Binding-site contacts:
Ligand atom CZ contacts residue LEU20 of chain 1.B at 3.3 Å (hydrophobic).
Ligand atom CD1 contacts residue LEU20 of chain 1.B at 3.8 Å (hydrophobic).
Ligand atom CA contacts residue GLU55 of chain 1.B at 3.3 Å.
Ligand atom CB contacts residue ARG258 of chain 1.B at 4.3 Å.
Ligand atom CD1 contacts residue LEU261 of chain 1.B at 3.8 Å (hydrophobic).
Ligand atom C contacts residue LEU28 of chain 1.B at 4.0 Å (hydrophobic).
Ligand atom CD2 contacts residue LEU20 of chain 1.B at 3.8 Å (hydrophobic).
Ligand atom OXT contacts residue ARG258 of chain 1.B at 3.2 Å (salt-bridge).
Ligand atom CG contacts residue ARG25 of chain 1.B at 4.2 Å.
Ligand atom CE1 contacts residue ARG262 of chain 1.B at 4.0 Å.
Ligand atom CD1 contacts residue LEU273 of chain 1.B at 3.9 Å (hydrophobic).
Ligand atom CA contacts residue ARG258 of chain 1.B at 3.9 Å.
Ligand atom C contacts residue GLU55 of chain 1.B at 3.7 Å.
Ligand atom CE1 contacts residue LEU261 of chain 1.B at 3.6 Å (hydrophobic).
Ligand atom CE1 contacts residue LEU263 of chain 1.B at 4.1 Å (hydrophobic).
Ligand atom CD2 contacts residue ARG25 of chain 1.B at 4.0 Å.
Ligand atom CE1 contacts residue LEU20 of chain 1.B at 3.5 Å (hydrophobic).
Ligand atom CA contacts residue LEU28 of chain 1.B at 4.4 Å (hydrophobic).
Ligand atom N contacts residue ARG258 of chain 1.B at 2.8 Å (salt-bridge).
Ligand atom O contacts residue LEU28 of chain 1.B at 4.3 Å.
Ligand atom CE2 contacts residue LEU20 of chain 1.B at 3.5 Å (hydrophobic).
Ligand atom OXT contacts residue GLU55 of chain 1.B at 4.4 Å.
Ligand atom O contacts residue GLU55 of chain 1.B at 3.9 Å.
Ligand atom CB contacts residue LEU28 of chain 1.B at 3.5 Å (hydrophobic).
Ligand atom O contacts residue ARG258 of chain 1.B at 2.8 Å (salt-bridge).
Ligand atom CG contacts residue LEU20 of chain 1.B at 3.6 Å (hydrophobic).
Ligand atom N contacts residue GLU55 of chain 1.B at 2.9 Å (salt-bridge).
Ligand atom CB contacts residue LEU261 of chain 1.B at 4.5 Å (hydrophobic).
Ligand atom CB contacts residue LEU20 of chain 1.B at 3.8 Å (hydrophobic).
Ligand atom OXT contacts residue ARG25 of chain 1.B at 3.1 Å (salt-bridge).
Ligand atom CB contacts residue ARG25 of chain 1.B at 3.5 Å.
Ligand atom N contacts residue ALA259 of chain 1.B at 4.1 Å.
Ligand atom CE1 contacts residue LEU273 of chain 1.B at 4.0 Å (hydrophobic).
Ligand atom C contacts residue ARG258 of chain 1.B at 3.8 Å.
Ligand atom OXT contacts residue LEU28 of chain 1.B at 4.0 Å.
Ligand atom C contacts residue ARG25 of chain 1.B at 3.9 Å.
Ligand atom CA contacts residue ARG25 of chain 1.B at 3.9 Å.

Sequence of chain 1.B:
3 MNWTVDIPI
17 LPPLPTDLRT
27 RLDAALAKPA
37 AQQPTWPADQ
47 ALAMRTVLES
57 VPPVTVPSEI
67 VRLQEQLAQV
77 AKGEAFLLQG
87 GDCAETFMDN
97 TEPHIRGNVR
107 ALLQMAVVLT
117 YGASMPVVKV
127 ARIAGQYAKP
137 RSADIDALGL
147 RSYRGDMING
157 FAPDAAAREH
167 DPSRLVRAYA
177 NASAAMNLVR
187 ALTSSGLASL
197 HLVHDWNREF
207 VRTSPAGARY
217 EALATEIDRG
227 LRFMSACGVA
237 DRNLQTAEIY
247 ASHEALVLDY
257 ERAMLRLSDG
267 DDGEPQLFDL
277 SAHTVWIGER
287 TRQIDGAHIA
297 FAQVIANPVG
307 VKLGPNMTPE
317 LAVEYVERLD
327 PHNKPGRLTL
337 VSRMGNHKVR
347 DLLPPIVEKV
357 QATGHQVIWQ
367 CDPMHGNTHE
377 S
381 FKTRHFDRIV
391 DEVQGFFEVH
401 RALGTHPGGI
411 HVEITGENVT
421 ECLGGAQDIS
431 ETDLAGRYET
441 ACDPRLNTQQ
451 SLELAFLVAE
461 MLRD

A protein and the small-molecule ligand that binds it are described below.
Small molecule (SMILES): N[C@@H](Cc1ccccc1)C(=O)O